Sequence of chain 52.H:
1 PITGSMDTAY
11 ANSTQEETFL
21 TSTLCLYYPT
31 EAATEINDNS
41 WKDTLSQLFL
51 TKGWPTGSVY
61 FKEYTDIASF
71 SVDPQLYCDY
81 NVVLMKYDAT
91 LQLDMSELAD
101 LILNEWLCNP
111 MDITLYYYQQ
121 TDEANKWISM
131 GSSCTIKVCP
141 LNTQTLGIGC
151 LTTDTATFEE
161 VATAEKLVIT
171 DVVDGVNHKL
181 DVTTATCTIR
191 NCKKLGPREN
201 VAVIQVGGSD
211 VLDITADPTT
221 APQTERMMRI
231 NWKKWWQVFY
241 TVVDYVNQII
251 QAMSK

Binding-site contacts:
Ligand atom C2 contacts residue ASN12 of chain 52.H at 3.2 Å.
Ligand atom O7 contacts residue ASN12 of chain 52.H at 3.7 Å.
Ligand atom O5 contacts residue ASN12 of chain 52.H at 2.7 Å (h-bond).
Ligand atom C1 contacts residue ASN12 of chain 52.H at 2.2 Å.
Ligand atom C5 contacts residue ASN12 of chain 52.H at 4.1 Å.
Ligand atom C7 contacts residue ASN12 of chain 52.H at 3.9 Å.
Ligand atom N2 contacts residue ASN12 of chain 52.H at 3.8 Å.

The protein below binds the small molecule below.
Small molecule (SMILES): CC(=O)N[C@H]1[C@H](O[C@H]2[C@H](O)[C@@H](NC(C)=O)CO[C@@H]2CO)O[C@H](CO)[C@@H](O)[C@@H]1O